This small molecule binds to this protein.
Small molecule (SMILES): O=c1[nH]cnc2c1ncn2[C@@H]1O[C@H](COP(=O)(O)O)[C@@H](O)[C@H]1O

Binding-site contacts:
Ligand atom C1' contacts residue NAD1 of chain 1.P at 3.5 Å.
Ligand atom O3P contacts residue SER334 of chain 1.D at 2.5 Å (h-bond).
Ligand atom O3' contacts residue ASP369 of chain 1.D at 2.9 Å (salt-bridge).
Ligand atom O6 contacts residue GLY420 of chain 1.D at 2.5 Å (h-bond).
Ligand atom O2' contacts residue NAD1 of chain 1.P at 3.6 Å (h-bond).
Ligand atom O3P contacts residue GLY371 of chain 1.D at 3.4 Å (h-bond).
Ligand atom C2' contacts residue ASP369 of chain 1.D at 3.5 Å.
Ligand atom O1P contacts residue TYR416 of chain 1.D at 2.8 Å (h-bond).
Ligand atom O1P contacts residue GLY392 of chain 1.D at 3.3 Å.
Ligand atom O3' contacts residue ARG327 of chain 1.D at 3.0 Å (salt-bridge).
Ligand atom N7 contacts residue MET419 of chain 1.D at 3.2 Å (h-bond).
Ligand atom N1 contacts residue GLN446 of chain 1.D at 2.4 Å (h-bond).
Ligand atom C2' contacts residue ARG327 of chain 1.D at 3.4 Å.
Ligand atom O1P contacts residue SER393 of chain 1.D at 2.6 Å (h-bond).
Ligand atom O3P contacts residue GLY370 of chain 1.D at 3.3 Å.
Ligand atom N7 contacts residue ILE335 of chain 1.D at 3.6 Å.
Ligand atom C5 contacts residue ILE335 of chain 1.D at 3.5 Å (hydrophobic).
Ligand atom C2 contacts residue GLN446 of chain 1.D at 3.3 Å.
Ligand atom O2P contacts residue GLY392 of chain 1.D at 2.7 Å (h-bond).
Ligand atom O2P contacts residue SER393 of chain 1.D at 3.6 Å.
Ligand atom O2P contacts residue GLY370 of chain 1.D at 3.6 Å.
Ligand atom O3' contacts residue SER73 of chain 1.D at 3.5 Å.
Ligand atom O6 contacts residue GLN446 of chain 1.D at 3.5 Å (h-bond).
Ligand atom O6 contacts residue MET419 of chain 1.D at 3.0 Å (h-bond).
Ligand atom C4 contacts residue CYS336 of chain 1.D at 2.7 Å (hydrophobic).
Ligand atom C4 contacts residue NAD1 of chain 1.P at 3.5 Å.
Ligand atom N1 contacts residue CYS336 of chain 1.D at 3.1 Å (h-bond).
Ligand atom C6 contacts residue GLY420 of chain 1.D at 3.5 Å.
Ligand atom C2 contacts residue CYS336 of chain 1.D at 1.8 Å (hydrophobic).
Ligand atom C2 contacts residue NAD1 of chain 1.P at 3.4 Å.
Ligand atom C6 contacts residue GLN446 of chain 1.D at 3.4 Å.
Ligand atom O2' contacts residue ASP369 of chain 1.D at 2.4 Å (salt-bridge).
Ligand atom O3P contacts residue GLY333 of chain 1.D at 3.3 Å.
Ligand atom O2' contacts residue ARG327 of chain 1.D at 3.0 Å (salt-bridge).
Ligand atom N3 contacts residue CYS336 of chain 1.D at 1.4 Å (h-bond).
Ligand atom N3 contacts residue NAD1 of chain 1.P at 3.4 Å.
Ligand atom O1P contacts residue SER334 of chain 1.D at 2.7 Å (h-bond).
Ligand atom O3' contacts residue MET390 of chain 1.D at 3.5 Å (h-bond).
Ligand atom O6 contacts residue GLY418 of chain 1.D at 3.5 Å.
Ligand atom P contacts residue SER334 of chain 1.D at 3.5 Å.

Sequence of chain 1.D:
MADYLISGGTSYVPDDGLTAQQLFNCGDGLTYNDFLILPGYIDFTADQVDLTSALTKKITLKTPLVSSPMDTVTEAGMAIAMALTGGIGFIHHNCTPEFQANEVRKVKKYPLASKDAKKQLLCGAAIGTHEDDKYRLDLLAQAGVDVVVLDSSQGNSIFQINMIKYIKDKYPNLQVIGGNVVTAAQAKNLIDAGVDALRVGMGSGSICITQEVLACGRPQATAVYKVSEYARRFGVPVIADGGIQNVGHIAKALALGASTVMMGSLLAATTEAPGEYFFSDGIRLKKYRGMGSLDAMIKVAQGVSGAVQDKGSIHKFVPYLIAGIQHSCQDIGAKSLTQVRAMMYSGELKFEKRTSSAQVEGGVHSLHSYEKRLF